Binding-site contacts:
Ligand atom C8 contacts residue HIS629 of chain 1.B at 3.6 Å.
Ligand atom O1P contacts residue PRO630 of chain 1.B at 4.3 Å.
Ligand atom N1 contacts residue PRO630 of chain 1.B at 4.0 Å.
Ligand atom C5 contacts residue PRO419 of chain 1.B at 4.0 Å (hydrophobic).
Ligand atom C5 contacts residue SER631 of chain 1.B at 3.9 Å.
Ligand atom C6 contacts residue PRO419 of chain 1.B at 4.1 Å (hydrophobic).
Ligand atom O1P contacts residue LYS640 of chain 1.B at 4.4 Å.
Ligand atom O5' contacts residue PRO630 of chain 1.B at 3.9 Å.
Ligand atom P contacts residue HIS627 of chain 1.B at 4.0 Å.
Ligand atom C6 contacts residue GLY638 of chain 1.B at 3.9 Å.
Ligand atom N9 contacts residue HIS629 of chain 1.B at 4.3 Å.
Ligand atom N6 contacts residue PRO419 of chain 1.B at 4.5 Å.
Ligand atom O4' contacts residue HIS629 of chain 1.B at 4.2 Å.
Ligand atom N1 contacts residue GLY638 of chain 1.B at 3.5 Å (h-bond).
Ligand atom N7 contacts residue SER631 of chain 1.B at 3.3 Å.
Ligand atom C6 contacts residue VAL418 of chain 1.B at 4.0 Å (hydrophobic).
Ligand atom N1 contacts residue PRO419 of chain 1.B at 4.4 Å.
Ligand atom N9 contacts residue PRO630 of chain 1.B at 4.0 Å.
Ligand atom O4' contacts residue PRO630 of chain 1.B at 3.4 Å.
Ligand atom N6 contacts residue SER631 of chain 1.B at 4.2 Å.
Ligand atom N6 contacts residue PHE637 of chain 1.B at 4.0 Å.
Ligand atom N3 contacts residue PRO630 of chain 1.B at 3.3 Å.
Ligand atom P contacts residue PRO630 of chain 1.B at 4.5 Å.
Ligand atom C4 contacts residue PRO419 of chain 1.B at 4.4 Å (hydrophobic).
Ligand atom C5 contacts residue PRO630 of chain 1.B at 4.1 Å (hydrophobic).
Ligand atom C1' contacts residue HIS629 of chain 1.B at 3.8 Å.
Ligand atom C1' contacts residue PRO630 of chain 1.B at 4.0 Å (hydrophobic).
Ligand atom C6 contacts residue SER631 of chain 1.B at 4.3 Å.
Ligand atom C2 contacts residue PRO630 of chain 1.B at 3.5 Å (hydrophobic).
Ligand atom N1 contacts residue VAL418 of chain 1.B at 4.1 Å.
Ligand atom C2' contacts residue HIS629 of chain 1.B at 4.5 Å.
Ligand atom N6 contacts residue VAL418 of chain 1.B at 3.5 Å.
Ligand atom C6 contacts residue PRO630 of chain 1.B at 4.3 Å (hydrophobic).
Ligand atom C4 contacts residue PRO630 of chain 1.B at 3.6 Å (hydrophobic).
Ligand atom N7 contacts residue PRO419 of chain 1.B at 4.0 Å.
Ligand atom C8 contacts residue PRO419 of chain 1.B at 4.4 Å (hydrophobic).
Ligand atom N7 contacts residue HIS629 of chain 1.B at 4.3 Å.
Ligand atom N6 contacts residue GLY638 of chain 1.B at 3.0 Å (h-bond).
Ligand atom C4 contacts residue SER631 of chain 1.B at 4.4 Å.
Ligand atom C8 contacts residue SER631 of chain 1.B at 3.8 Å.

This protein binds this small molecule.
Small molecule (SMILES): Nc1ncnc2c1ncn2[C@H]1C[C@H](O)[C@@H](COP(=O)(O)O)O1

Sequence of chain 1.B:
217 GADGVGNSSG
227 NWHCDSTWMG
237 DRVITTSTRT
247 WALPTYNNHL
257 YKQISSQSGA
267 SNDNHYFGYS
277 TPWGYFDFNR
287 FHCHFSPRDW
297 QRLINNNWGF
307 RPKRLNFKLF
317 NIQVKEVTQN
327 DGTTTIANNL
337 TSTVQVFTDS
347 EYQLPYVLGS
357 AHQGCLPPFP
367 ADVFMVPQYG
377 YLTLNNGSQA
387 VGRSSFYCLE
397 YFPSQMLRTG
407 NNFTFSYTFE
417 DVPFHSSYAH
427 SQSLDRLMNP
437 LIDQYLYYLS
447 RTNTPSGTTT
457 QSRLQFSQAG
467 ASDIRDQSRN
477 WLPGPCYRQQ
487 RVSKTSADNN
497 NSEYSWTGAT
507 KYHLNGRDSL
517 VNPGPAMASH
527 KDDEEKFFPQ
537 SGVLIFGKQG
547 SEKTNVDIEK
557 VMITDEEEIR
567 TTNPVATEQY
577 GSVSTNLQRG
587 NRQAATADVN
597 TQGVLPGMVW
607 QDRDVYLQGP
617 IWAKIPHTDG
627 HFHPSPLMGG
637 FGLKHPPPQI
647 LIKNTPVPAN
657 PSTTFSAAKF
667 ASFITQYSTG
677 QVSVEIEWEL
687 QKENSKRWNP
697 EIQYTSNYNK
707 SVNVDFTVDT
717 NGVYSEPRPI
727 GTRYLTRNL